Sequence of chain 1.A:
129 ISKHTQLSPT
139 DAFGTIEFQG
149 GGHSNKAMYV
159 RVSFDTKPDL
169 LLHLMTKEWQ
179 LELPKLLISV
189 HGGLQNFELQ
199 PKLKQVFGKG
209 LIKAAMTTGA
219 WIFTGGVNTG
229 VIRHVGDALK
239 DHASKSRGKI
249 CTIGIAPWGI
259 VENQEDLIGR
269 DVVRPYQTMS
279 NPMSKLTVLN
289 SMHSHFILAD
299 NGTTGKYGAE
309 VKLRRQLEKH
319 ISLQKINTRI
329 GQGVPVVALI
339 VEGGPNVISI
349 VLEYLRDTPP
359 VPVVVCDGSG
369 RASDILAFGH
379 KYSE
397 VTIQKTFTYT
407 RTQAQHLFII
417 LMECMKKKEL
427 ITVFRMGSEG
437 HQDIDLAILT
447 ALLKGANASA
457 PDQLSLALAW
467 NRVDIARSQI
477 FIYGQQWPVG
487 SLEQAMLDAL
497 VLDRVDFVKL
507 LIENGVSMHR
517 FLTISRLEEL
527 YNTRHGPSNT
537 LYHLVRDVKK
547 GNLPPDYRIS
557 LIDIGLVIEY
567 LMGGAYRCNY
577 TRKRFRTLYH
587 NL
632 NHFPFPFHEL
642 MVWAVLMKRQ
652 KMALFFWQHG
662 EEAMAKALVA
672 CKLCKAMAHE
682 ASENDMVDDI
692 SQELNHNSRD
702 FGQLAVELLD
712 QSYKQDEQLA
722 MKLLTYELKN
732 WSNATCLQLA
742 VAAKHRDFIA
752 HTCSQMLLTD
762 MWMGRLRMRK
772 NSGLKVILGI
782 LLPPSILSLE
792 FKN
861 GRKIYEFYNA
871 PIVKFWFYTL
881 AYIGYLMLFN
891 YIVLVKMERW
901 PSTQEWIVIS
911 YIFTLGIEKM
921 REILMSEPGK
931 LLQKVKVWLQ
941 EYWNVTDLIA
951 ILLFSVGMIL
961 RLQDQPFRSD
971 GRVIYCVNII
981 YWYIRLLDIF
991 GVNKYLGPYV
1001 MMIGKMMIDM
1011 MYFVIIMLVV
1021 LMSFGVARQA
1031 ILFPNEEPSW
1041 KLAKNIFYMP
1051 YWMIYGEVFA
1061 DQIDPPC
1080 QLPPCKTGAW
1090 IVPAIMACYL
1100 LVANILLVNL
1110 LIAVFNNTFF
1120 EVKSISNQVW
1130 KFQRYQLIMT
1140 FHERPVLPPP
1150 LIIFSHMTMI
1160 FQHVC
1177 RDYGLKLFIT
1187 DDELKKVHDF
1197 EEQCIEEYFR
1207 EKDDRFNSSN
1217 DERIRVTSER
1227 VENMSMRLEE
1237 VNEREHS

Binding-site contacts:
Ligand atom O41 contacts residue LYS994 of chain 1.A at 4.1 Å.
Ligand atom C6A contacts residue ILE778 of chain 1.A at 4.2 Å (hydrophobic).
Ligand atom O42 contacts residue LYS994 of chain 1.A at 3.4 Å (salt-bridge).
Ligand atom C8A contacts residue LEU880 of chain 1.A at 4.2 Å (hydrophobic).
Ligand atom C3B contacts residue PHE875 of chain 1.A at 4.0 Å (hydrophobic).
Ligand atom O2C contacts residue GLY774 of chain 1.A at 3.7 Å.
Ligand atom C2C contacts residue GLY774 of chain 1.A at 4.3 Å.
Ligand atom P4 contacts residue TYR995 of chain 1.A at 4.3 Å.
Ligand atom O1A contacts residue LEU775 of chain 1.A at 3.3 Å.
Ligand atom C2B contacts residue ASN993 of chain 1.A at 3.9 Å.
Ligand atom O5 contacts residue LYS994 of chain 1.A at 4.1 Å.
Ligand atom C3A contacts residue TRP876 of chain 1.A at 4.0 Å (hydrophobic).
Ligand atom C5 contacts residue LYS994 of chain 1.A at 4.1 Å.
Ligand atom P4 contacts residue LYS994 of chain 1.A at 3.7 Å.
Ligand atom O51 contacts residue LYS994 of chain 1.A at 4.2 Å.
Ligand atom O13 contacts residue SER773 of chain 1.A at 3.0 Å (h-bond).
Ligand atom C5B contacts residue PHE990 of chain 1.A at 3.9 Å (hydrophobic).
Ligand atom O42 contacts residue TYR995 of chain 1.A at 2.9 Å (h-bond).
Ligand atom C3B contacts residue TRP876 of chain 1.A at 4.0 Å (hydrophobic).
Ligand atom P5 contacts residue LYS994 of chain 1.A at 3.7 Å.
Ligand atom C8B contacts residue PHE990 of chain 1.A at 3.7 Å (hydrophobic).
Ligand atom C1B contacts residue ASN993 of chain 1.A at 3.4 Å.
Ligand atom C1C contacts residue SER773 of chain 1.A at 3.8 Å.
Ligand atom O1A contacts residue GLY774 of chain 1.A at 3.9 Å.
Ligand atom C4 contacts residue LYS994 of chain 1.A at 4.0 Å.
Ligand atom O3C contacts residue TRP876 of chain 1.A at 4.2 Å.
Ligand atom P1 contacts residue SER773 of chain 1.A at 4.3 Å.
Ligand atom C4B contacts residue ILE989 of chain 1.A at 3.7 Å (hydrophobic).
Ligand atom C4B contacts residue PHE990 of chain 1.A at 4.2 Å (hydrophobic).
Ligand atom O11 contacts residue SER773 of chain 1.A at 3.9 Å.
Ligand atom C1A contacts residue GLY774 of chain 1.A at 4.2 Å.
Ligand atom O1B contacts residue ASN993 of chain 1.A at 3.1 Å (h-bond).
Ligand atom O53 contacts residue LYS994 of chain 1.A at 2.4 Å (salt-bridge).
Ligand atom O4 contacts residue LYS994 of chain 1.A at 2.9 Å (salt-bridge).
Ligand atom C2C contacts residue TRP876 of chain 1.A at 4.0 Å (hydrophobic).
Ligand atom O13 contacts residue GLY774 of chain 1.A at 4.0 Å.
Ligand atom O1A contacts residue SER773 of chain 1.A at 3.6 Å.
Ligand atom C5B contacts residue ILE989 of chain 1.A at 3.8 Å (hydrophobic).
Ligand atom O3C contacts residue ASN993 of chain 1.A at 3.9 Å.
Ligand atom O2C contacts residue TRP876 of chain 1.A at 3.4 Å.

This protein binds this small molecule.
Small molecule (SMILES): CCCCCCCC(=O)OC[C@H](COP(=O)(O)O[C@@H]1[C@H](O)[C@H](O)[C@@H](OP(=O)(O)O)[C@H](OP(=O)(O)O)[C@H]1O)OC(=O)CCCCCCC